Sequence of chain 1.A:
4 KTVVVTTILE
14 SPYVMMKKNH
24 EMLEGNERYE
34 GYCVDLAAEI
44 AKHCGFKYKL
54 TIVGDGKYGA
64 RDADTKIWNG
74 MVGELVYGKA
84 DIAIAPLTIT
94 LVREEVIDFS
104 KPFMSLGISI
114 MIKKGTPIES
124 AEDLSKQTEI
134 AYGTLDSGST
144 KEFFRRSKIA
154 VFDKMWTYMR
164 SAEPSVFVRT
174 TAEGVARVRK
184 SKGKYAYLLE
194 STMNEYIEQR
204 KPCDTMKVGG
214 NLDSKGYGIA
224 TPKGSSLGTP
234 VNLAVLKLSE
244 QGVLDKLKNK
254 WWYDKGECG

This small molecule binds to this protein.
Small molecule (SMILES): N[C@@H](Cn1cc(F)c(=O)[nH]c1=O)C(=O)O

Binding-site contacts:
Ligand atom N8 contacts residue GLU193 of chain 1.A at 2.9 Å (salt-bridge).
Ligand atom C9 contacts residue ARG96 of chain 1.A at 3.4 Å.
Ligand atom C5 contacts residue GLU193 of chain 1.A at 3.6 Å.
Ligand atom C8 contacts residue SER142 of chain 1.A at 3.3 Å.
Ligand atom O4 contacts residue LEU192 of chain 1.A at 3.2 Å.
Ligand atom O92 contacts residue TYR61 of chain 1.A at 3.5 Å.
Ligand atom C6 contacts residue GLU193 of chain 1.A at 3.4 Å.
Ligand atom O4 contacts residue GLU193 of chain 1.A at 3.0 Å (salt-bridge).
Ligand atom O92 contacts residue THR91 of chain 1.A at 2.9 Å (h-bond).
Ligand atom C4 contacts residue THR143 of chain 1.A at 3.7 Å.
Ligand atom N8 contacts residue PRO89 of chain 1.A at 2.9 Å (h-bond).
Ligand atom C6 contacts residue TYR61 of chain 1.A at 3.8 Å (hydrophobic).
Ligand atom N3 contacts residue THR143 of chain 1.A at 2.8 Å (h-bond).
Ligand atom O2 contacts residue THR143 of chain 1.A at 3.1 Å (h-bond).
Ligand atom N1 contacts residue LEU138 of chain 1.A at 3.7 Å.
Ligand atom C2 contacts residue LEU138 of chain 1.A at 3.8 Å (hydrophobic).
Ligand atom C8 contacts residue GLU193 of chain 1.A at 3.3 Å.
Ligand atom N1 contacts residue GLU193 of chain 1.A at 3.6 Å.
Ligand atom O2 contacts residue SER142 of chain 1.A at 3.2 Å (h-bond).
Ligand atom F5 contacts residue THR174 of chain 1.A at 3.4 Å.
Ligand atom O92 contacts residue PRO89 of chain 1.A at 3.8 Å.
Ligand atom O91 contacts residue SER142 of chain 1.A at 2.8 Å (h-bond).
Ligand atom F5 contacts residue MET196 of chain 1.A at 3.1 Å.
Ligand atom C9 contacts residue SER142 of chain 1.A at 3.4 Å.
Ligand atom C8 contacts residue THR91 of chain 1.A at 3.4 Å.
Ligand atom C7 contacts residue TYR61 of chain 1.A at 3.4 Å (hydrophobic).
Ligand atom C2 contacts residue GLU193 of chain 1.A at 3.7 Å.
Ligand atom C4 contacts residue GLU193 of chain 1.A at 3.6 Å.
Ligand atom O91 contacts residue ARG96 of chain 1.A at 2.9 Å (salt-bridge).
Ligand atom O91 contacts residue GLY141 of chain 1.A at 3.3 Å.
Ligand atom O92 contacts residue ARG96 of chain 1.A at 2.8 Å (salt-bridge).
Ligand atom C9 contacts residue TYR61 of chain 1.A at 3.7 Å (hydrophobic).
Ligand atom N8 contacts residue TYR220 of chain 1.A at 3.8 Å.
Ligand atom N3 contacts residue GLU193 of chain 1.A at 3.7 Å.
Ligand atom C2 contacts residue THR143 of chain 1.A at 3.4 Å.
Ligand atom O92 contacts residue LEU90 of chain 1.A at 3.6 Å.
Ligand atom O91 contacts residue TYR61 of chain 1.A at 3.6 Å.
Ligand atom C9 contacts residue THR91 of chain 1.A at 3.6 Å.
Ligand atom N8 contacts residue THR91 of chain 1.A at 2.9 Å (h-bond).
Ligand atom O2 contacts residue GLY141 of chain 1.A at 3.6 Å.